Binding-site contacts:
Ligand atom C4 contacts residue ASN205 of chain 1.B at 4.2 Å.
Ligand atom C1 contacts residue ASP3 of chain 1.B at 4.2 Å.
Ligand atom O6 contacts residue GLY5 of chain 1.B at 4.2 Å.
Ligand atom O6 contacts residue ARG164 of chain 1.B at 3.0 Å (salt-bridge).
Ligand atom C7 contacts residue ASP3 of chain 1.B at 3.9 Å.
Ligand atom C7 contacts residue ASN205 of chain 1.B at 3.2 Å.
Ligand atom C3 contacts residue ASP3 of chain 1.B at 3.2 Å.
Ligand atom C2 contacts residue ASN205 of chain 1.B at 2.5 Å.
Ligand atom C6 contacts residue ARG164 of chain 1.B at 3.8 Å.
Ligand atom C5 contacts residue ARG164 of chain 1.B at 3.9 Å.
Ligand atom C2 contacts residue ASP3 of chain 1.B at 3.6 Å.
Ligand atom O5 contacts residue LEU208 of chain 1.B at 3.8 Å.
Ligand atom O7 contacts residue ASN205 of chain 1.B at 3.0 Å (h-bond).
Ligand atom C6 contacts residue MET223 of chain 1.B at 3.6 Å (hydrophobic).
Ligand atom C6 contacts residue ASP3 of chain 1.B at 3.9 Å.
Ligand atom C4 contacts residue ASP3 of chain 1.B at 4.2 Å.
Ligand atom N2 contacts residue ASP3 of chain 1.B at 2.8 Å (salt-bridge).
Ligand atom C3 contacts residue ASN205 of chain 1.B at 3.8 Å.
Ligand atom N2 contacts residue ASN205 of chain 1.B at 2.9 Å (h-bond).
Ligand atom O6 contacts residue ASP3 of chain 1.B at 3.0 Å (salt-bridge).
Ligand atom O5 contacts residue ARG164 of chain 1.B at 3.4 Å (salt-bridge).
Ligand atom O5 contacts residue ASN205 of chain 1.B at 2.3 Å (h-bond).
Ligand atom C1 contacts residue GLY5 of chain 1.B at 4.0 Å.
Ligand atom C5 contacts residue ASP3 of chain 1.B at 4.1 Å.
Ligand atom C2 contacts residue ASP3 of chain 1.B at 3.4 Å.
Ligand atom O2 contacts residue ASP3 of chain 1.B at 3.0 Å (salt-bridge).
Ligand atom O6 contacts residue PRO6 of chain 1.B at 4.2 Å.
Ligand atom O6 contacts residue THR225 of chain 1.B at 4.1 Å.
Ligand atom C5 contacts residue ASN205 of chain 1.B at 3.6 Å.
Ligand atom O3 contacts residue GLY5 of chain 1.B at 3.9 Å.
Ligand atom C1 contacts residue ASN205 of chain 1.B at 1.4 Å.
Ligand atom C4 contacts residue VAL4 of chain 1.B at 4.2 Å (hydrophobic).
Ligand atom C5 contacts residue ASP3 of chain 1.B at 4.0 Å.
Ligand atom C8 contacts residue ASP3 of chain 1.B at 4.1 Å.
Ligand atom O4 contacts residue ASP3 of chain 1.B at 3.4 Å (salt-bridge).
Ligand atom O3 contacts residue ASP3 of chain 1.B at 3.7 Å.
Ligand atom C1 contacts residue ASP3 of chain 1.B at 3.9 Å.
Ligand atom C8 contacts residue MET223 of chain 1.B at 3.7 Å (hydrophobic).
Ligand atom O6 contacts residue MET223 of chain 1.B at 3.8 Å.
Ligand atom C1 contacts residue ARG164 of chain 1.B at 3.9 Å.

The small molecule below binds the protein below.
Small molecule (SMILES): CC(=O)N[C@H]1[C@H](O[C@H]2[C@H](O)[C@@H](NC(C)=O)CO[C@@H]2CO)O[C@H](CO)[C@@H](O[C@@H]2O[C@H](CO[C@H]3O[C@H](CO)[C@@H](O)[C@H](O)[C@@H]3O)[C@@H](O)[C@H](O[C@H]3O[C@H](CO)[C@@H](O)[C@H](O)[C@@H]3O)[C@@H]2O)[C@@H]1O

Sequence of chain 1.B:
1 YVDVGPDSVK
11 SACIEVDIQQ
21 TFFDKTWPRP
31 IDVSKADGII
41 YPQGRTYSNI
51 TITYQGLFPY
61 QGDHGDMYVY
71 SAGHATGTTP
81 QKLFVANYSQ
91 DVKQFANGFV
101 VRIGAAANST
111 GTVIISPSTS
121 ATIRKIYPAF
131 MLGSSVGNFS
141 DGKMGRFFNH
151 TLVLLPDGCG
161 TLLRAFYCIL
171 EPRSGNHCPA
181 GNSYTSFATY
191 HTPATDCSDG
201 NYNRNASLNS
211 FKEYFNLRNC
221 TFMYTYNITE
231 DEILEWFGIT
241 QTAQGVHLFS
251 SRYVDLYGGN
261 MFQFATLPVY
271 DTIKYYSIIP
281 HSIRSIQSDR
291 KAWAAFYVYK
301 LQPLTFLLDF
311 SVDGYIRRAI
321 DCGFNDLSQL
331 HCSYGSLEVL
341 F